The small molecule below binds the protein below.
Small molecule (SMILES): CC(=O)N[C@@H]1[C@@H](O)[C@H](O)[C@@H](CO)O[C@H]1O

Sequence of chain 1.D:
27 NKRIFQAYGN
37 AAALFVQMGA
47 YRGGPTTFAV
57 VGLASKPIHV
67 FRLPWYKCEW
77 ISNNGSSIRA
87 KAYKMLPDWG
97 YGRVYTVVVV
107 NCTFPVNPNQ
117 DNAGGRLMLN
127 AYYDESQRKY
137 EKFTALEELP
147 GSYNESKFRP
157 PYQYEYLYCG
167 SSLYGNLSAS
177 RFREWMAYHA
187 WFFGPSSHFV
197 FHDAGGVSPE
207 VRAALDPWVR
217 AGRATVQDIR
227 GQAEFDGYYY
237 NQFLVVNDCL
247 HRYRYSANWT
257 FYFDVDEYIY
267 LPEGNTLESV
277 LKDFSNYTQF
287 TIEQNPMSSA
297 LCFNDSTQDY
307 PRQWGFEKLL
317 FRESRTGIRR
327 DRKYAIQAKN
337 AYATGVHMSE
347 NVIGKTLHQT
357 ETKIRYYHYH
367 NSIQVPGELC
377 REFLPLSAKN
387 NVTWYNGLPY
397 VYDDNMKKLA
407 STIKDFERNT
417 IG

Binding-site contacts:
Ligand atom O5 contacts residue ASN300 of chain 1.D at 2.7 Å (h-bond).
Ligand atom C2 contacts residue ASN300 of chain 1.D at 4.2 Å.
Ligand atom N2 contacts residue ASN300 of chain 1.D at 4.2 Å.
Ligand atom C1 contacts residue ASN300 of chain 1.D at 2.8 Å.
Ligand atom C5 contacts residue ASN300 of chain 1.D at 3.9 Å.
Ligand atom C6 contacts residue ASN300 of chain 1.D at 4.1 Å.